Sequence of chain 1.G:
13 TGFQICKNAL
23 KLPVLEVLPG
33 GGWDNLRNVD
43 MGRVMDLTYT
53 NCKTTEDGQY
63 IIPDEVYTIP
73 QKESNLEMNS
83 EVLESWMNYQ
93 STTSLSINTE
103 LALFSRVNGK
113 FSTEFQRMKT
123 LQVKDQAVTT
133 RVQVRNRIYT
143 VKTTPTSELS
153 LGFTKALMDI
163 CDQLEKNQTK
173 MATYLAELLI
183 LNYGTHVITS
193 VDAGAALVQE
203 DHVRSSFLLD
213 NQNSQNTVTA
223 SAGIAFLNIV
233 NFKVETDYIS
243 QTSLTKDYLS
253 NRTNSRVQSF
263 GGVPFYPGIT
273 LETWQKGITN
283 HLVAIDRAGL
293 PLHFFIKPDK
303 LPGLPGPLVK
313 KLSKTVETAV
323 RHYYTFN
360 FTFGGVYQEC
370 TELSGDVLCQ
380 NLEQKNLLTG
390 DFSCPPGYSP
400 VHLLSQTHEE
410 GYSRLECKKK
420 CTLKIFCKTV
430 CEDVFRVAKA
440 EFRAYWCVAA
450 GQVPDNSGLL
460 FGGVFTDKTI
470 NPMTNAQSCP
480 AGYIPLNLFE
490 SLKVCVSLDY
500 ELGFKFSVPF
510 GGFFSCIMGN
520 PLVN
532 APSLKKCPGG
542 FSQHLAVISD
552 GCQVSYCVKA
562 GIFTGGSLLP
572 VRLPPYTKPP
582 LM

Binding-site contacts:
Ligand atom N2 contacts residue VAL205 of chain 1.G at 4.2 Å.
Ligand atom N2 contacts residue SER207 of chain 1.G at 3.6 Å.
Ligand atom O5 contacts residue LEU251 of chain 1.G at 3.9 Å.
Ligand atom C1 contacts residue SER207 of chain 1.G at 4.1 Å.
Ligand atom C6 contacts residue LEU251 of chain 1.G at 3.6 Å (hydrophobic).
Ligand atom O6 contacts residue LEU251 of chain 1.G at 3.3 Å.
Ligand atom C5 contacts residue LEU251 of chain 1.G at 4.4 Å (hydrophobic).
Ligand atom N2 contacts residue ASN253 of chain 1.G at 2.9 Å (h-bond).
Ligand atom C2 contacts residue SER207 of chain 1.G at 3.2 Å.
Ligand atom C8 contacts residue THR255 of chain 1.G at 4.4 Å.
Ligand atom C7 contacts residue ASN253 of chain 1.G at 3.5 Å.
Ligand atom O5 contacts residue ASN253 of chain 1.G at 2.4 Å (h-bond).
Ligand atom O3 contacts residue SER207 of chain 1.G at 3.8 Å.
Ligand atom O5 contacts residue SER207 of chain 1.G at 4.4 Å.
Ligand atom C3 contacts residue SER207 of chain 1.G at 4.0 Å.
Ligand atom C1 contacts residue ASN253 of chain 1.G at 1.4 Å.
Ligand atom C4 contacts residue SER207 of chain 1.G at 4.3 Å.
Ligand atom O7 contacts residue ASN253 of chain 1.G at 3.7 Å.
Ligand atom C3 contacts residue ASN253 of chain 1.G at 3.8 Å.
Ligand atom C5 contacts residue ASN253 of chain 1.G at 3.7 Å.
Ligand atom C8 contacts residue VAL205 of chain 1.G at 4.2 Å (hydrophobic).
Ligand atom C2 contacts residue ASN253 of chain 1.G at 2.5 Å.
Ligand atom C4 contacts residue ASN253 of chain 1.G at 4.2 Å.

A small-molecule ligand and the protein it binds are described below.
Small molecule (SMILES): CC(=O)N[C@@H]1[C@@H](O)[C@H](O)[C@@H](CO)O[C@H]1O